Binding-site contacts:
Ligand atom CE2 contacts residue MET179 of chain 12.A at 3.7 Å (hydrophobic).
Ligand atom CG2 contacts residue LEU145 of chain 12.E at 3.8 Å (hydrophobic).
Ligand atom O contacts residue ARG149 of chain 12.E at 2.6 Å (salt-bridge).
Ligand atom CG contacts residue ARG450 of chain 12.E at 3.5 Å.
Ligand atom OD2 contacts residue LYS339 of chain 12.E at 3.6 Å.
Ligand atom CG contacts residue PRO452 of chain 12.E at 3.5 Å (hydrophobic).
Ligand atom CG contacts residue GLU155 of chain 12.E at 3.8 Å.
Ligand atom CE1 contacts residue THR445 of chain 12.E at 3.3 Å.
Ligand atom OH contacts residue MET179 of chain 12.A at 3.4 Å (h-bond).
Ligand atom CB contacts residue GLN245 of chain 12.A at 3.6 Å.
Ligand atom OH contacts residue THR445 of chain 12.E at 3.2 Å.
Ligand atom CG1 contacts residue GLU155 of chain 12.E at 3.8 Å.
Ligand atom CA contacts residue GLU155 of chain 12.E at 3.9 Å.
Ligand atom OH contacts residue LEU239 of chain 12.A at 3.7 Å.
Ligand atom CD contacts residue ARG450 of chain 12.E at 2.9 Å.
Ligand atom ND2 contacts residue GLU155 of chain 12.E at 3.1 Å (salt-bridge).
Ligand atom OH contacts residue HIS446 of chain 12.E at 3.1 Å (h-bond).
Ligand atom CG1 contacts residue PHE451 of chain 12.E at 3.4 Å (hydrophobic).
Ligand atom CB contacts residue ARG450 of chain 12.E at 3.6 Å.
Ligand atom CG2 contacts residue GLU155 of chain 12.E at 3.7 Å.
Ligand atom CE1 contacts residue ARG149 of chain 12.E at 3.6 Å.
Ligand atom CB contacts residue PRO452 of chain 12.E at 3.9 Å (hydrophobic).
Ligand atom CZ contacts residue ASP172 of chain 12.A at 3.8 Å.
Ligand atom CG1 contacts residue ARG450 of chain 12.E at 3.4 Å.
Ligand atom CE2 contacts residue HIS446 of chain 12.E at 3.5 Å.
Ligand atom CB contacts residue LYS339 of chain 12.E at 2.9 Å.
Ligand atom CE1 contacts residue PRO180 of chain 12.A at 3.2 Å (hydrophobic).
Ligand atom C contacts residue ARG149 of chain 12.E at 3.8 Å.
Ligand atom O contacts residue HIS446 of chain 12.E at 2.8 Å.
Ligand atom OD1 contacts residue LYS339 of chain 12.E at 2.9 Å (salt-bridge).
Ligand atom OD1 contacts residue GLU155 of chain 12.E at 3.8 Å.
Ligand atom CZ contacts residue HIS446 of chain 12.E at 3.7 Å.
Ligand atom CZ contacts residue THR445 of chain 12.E at 3.4 Å.
Ligand atom CG contacts residue LYS339 of chain 12.E at 3.8 Å.
Ligand atom CA contacts residue LYS339 of chain 12.E at 3.1 Å.
Ligand atom CZ contacts residue ARG149 of chain 12.E at 3.8 Å.
Ligand atom CD1 contacts residue PRO180 of chain 12.A at 3.5 Å (hydrophobic).
Ligand atom O contacts residue ARG450 of chain 12.E at 3.3 Å (salt-bridge).
Ligand atom CG contacts residue TYR244 of chain 12.A at 3.1 Å (hydrophobic).
Ligand atom C contacts residue HIS446 of chain 12.E at 3.4 Å.

A small-molecule ligand and the protein it binds are described below.
Small molecule (SMILES): CC(C)[C@H](NC(=O)[C@@H]1CCCN1C(=O)[C@H](CC(N)=O)NC(=O)[C@H](Cc1ccccc1)NC(=O)[C@@H](N)[C@@H](C)O)C(=O)N[C@@H](Cc1ccc(O)cc1)C(=O)N1CCC[C@H]1C(=O)N[C@@H](Cc1ccc(O)cc1)C(=O)N[C@@H](CC(=O)O)C(=O)N[C@H](C=O)[C@@H](C)O

Sequence of chain 12.E:
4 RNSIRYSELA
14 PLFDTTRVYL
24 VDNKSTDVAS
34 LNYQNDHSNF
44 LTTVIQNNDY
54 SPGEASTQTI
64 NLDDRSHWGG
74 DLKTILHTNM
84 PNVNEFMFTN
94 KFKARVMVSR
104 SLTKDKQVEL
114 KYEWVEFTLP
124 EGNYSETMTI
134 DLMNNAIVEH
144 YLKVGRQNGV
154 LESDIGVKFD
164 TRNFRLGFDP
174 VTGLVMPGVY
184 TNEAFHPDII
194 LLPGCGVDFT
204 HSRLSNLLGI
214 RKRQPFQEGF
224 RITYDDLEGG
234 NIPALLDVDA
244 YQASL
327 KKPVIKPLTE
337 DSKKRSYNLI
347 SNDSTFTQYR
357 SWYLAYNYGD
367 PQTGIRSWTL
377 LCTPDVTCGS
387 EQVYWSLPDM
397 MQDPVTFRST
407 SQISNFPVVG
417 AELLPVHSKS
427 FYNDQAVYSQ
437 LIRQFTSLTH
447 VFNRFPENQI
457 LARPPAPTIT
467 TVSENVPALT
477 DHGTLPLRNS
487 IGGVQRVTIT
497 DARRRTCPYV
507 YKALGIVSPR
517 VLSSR

Sequence of chain 12.A:
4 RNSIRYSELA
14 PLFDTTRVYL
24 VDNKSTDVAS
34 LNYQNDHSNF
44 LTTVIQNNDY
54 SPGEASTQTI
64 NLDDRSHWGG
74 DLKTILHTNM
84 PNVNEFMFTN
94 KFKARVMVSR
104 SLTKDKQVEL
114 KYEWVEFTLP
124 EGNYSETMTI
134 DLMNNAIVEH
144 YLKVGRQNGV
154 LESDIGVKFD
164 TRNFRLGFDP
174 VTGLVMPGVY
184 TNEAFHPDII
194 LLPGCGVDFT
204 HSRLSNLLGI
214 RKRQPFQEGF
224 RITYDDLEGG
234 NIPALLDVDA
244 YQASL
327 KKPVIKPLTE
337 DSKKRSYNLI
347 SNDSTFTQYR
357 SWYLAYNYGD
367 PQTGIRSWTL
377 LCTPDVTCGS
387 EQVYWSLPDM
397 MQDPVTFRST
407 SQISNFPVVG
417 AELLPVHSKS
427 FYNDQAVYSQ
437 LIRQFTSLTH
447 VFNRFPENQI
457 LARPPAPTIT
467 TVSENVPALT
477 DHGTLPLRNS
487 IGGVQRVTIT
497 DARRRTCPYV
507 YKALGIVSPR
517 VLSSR